Sequence of chain 1.C:
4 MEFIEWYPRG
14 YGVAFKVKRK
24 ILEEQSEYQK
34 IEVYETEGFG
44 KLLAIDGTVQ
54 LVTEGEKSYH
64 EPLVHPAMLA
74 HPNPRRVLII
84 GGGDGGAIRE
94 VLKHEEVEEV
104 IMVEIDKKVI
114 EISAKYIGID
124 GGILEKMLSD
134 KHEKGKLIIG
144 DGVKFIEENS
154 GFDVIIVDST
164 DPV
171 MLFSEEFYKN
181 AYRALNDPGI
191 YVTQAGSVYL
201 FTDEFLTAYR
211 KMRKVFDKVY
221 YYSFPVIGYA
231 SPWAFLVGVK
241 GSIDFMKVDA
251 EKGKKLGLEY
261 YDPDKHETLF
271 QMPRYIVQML

Binding-site contacts:
Ligand atom N10 contacts residue ASP161 of chain 1.C at 2.6 Å (salt-bridge).
Ligand atom N contacts residue ASP161 of chain 1.C at 3.2 Å (salt-bridge).
Ligand atom NE contacts residue TRP233 of chain 1.C at 3.5 Å.
Ligand atom C8 contacts residue TYR62 of chain 1.C at 3.6 Å (hydrophobic).
Ligand atom CZ contacts residue ASP164 of chain 1.C at 3.5 Å.
Ligand atom C9 contacts residue HIS63 of chain 1.C at 3.5 Å.
Ligand atom CG contacts residue TRP233 of chain 1.C at 3.8 Å (hydrophobic).
Ligand atom CG contacts residue ASP164 of chain 1.C at 3.4 Å.
Ligand atom N10 contacts residue TYR62 of chain 1.C at 3.6 Å.
Ligand atom CZ contacts residue THR51 of chain 1.C at 3.8 Å.
Ligand atom N10 contacts residue ASP87 of chain 1.C at 2.7 Å (salt-bridge).
Ligand atom CB contacts residue TYR229 of chain 1.C at 3.7 Å (hydrophobic).
Ligand atom CD contacts residue ASP164 of chain 1.C at 3.7 Å.
Ligand atom N10 contacts residue HIS63 of chain 1.C at 2.9 Å (h-bond).
Ligand atom C8 contacts residue ASP161 of chain 1.C at 3.5 Å.
Ligand atom NH1 contacts residue TYR10 of chain 1.C at 3.3 Å (h-bond).
Ligand atom CB contacts residue SER162 of chain 1.C at 3.4 Å.
Ligand atom NE contacts residue ASP164 of chain 1.C at 2.8 Å (salt-bridge).
Ligand atom NH2 contacts residue TYR10 of chain 1.C at 3.5 Å (h-bond).
Ligand atom C7 contacts residue ASP161 of chain 1.C at 3.2 Å.
Ligand atom N contacts residue GLN53 of chain 1.C at 3.8 Å.
Ligand atom NH1 contacts residue VAL52 of chain 1.C at 3.0 Å (h-bond).
Ligand atom N contacts residue SER162 of chain 1.C at 2.6 Å (h-bond).
Ligand atom CA contacts residue GLN53 of chain 1.C at 3.5 Å.
Ligand atom CZ contacts residue TYR10 of chain 1.C at 3.7 Å (hydrophobic).
Ligand atom NH2 contacts residue ASP164 of chain 1.C at 3.0 Å (salt-bridge).
Ligand atom C8 contacts residue GLN53 of chain 1.C at 3.2 Å.
Ligand atom CZ contacts residue GLU8 of chain 1.C at 3.5 Å.
Ligand atom NH2 contacts residue GLU8 of chain 1.C at 2.8 Å (salt-bridge).
Ligand atom C7 contacts residue GLN53 of chain 1.C at 3.4 Å.
Ligand atom CD contacts residue VAL52 of chain 1.C at 3.6 Å (hydrophobic).
Ligand atom C7 contacts residue SER162 of chain 1.C at 3.8 Å.
Ligand atom C9 contacts residue ASP87 of chain 1.C at 2.8 Å.
Ligand atom CA contacts residue SER162 of chain 1.C at 3.1 Å.
Ligand atom CZ contacts residue TRP233 of chain 1.C at 3.7 Å (hydrophobic).
Ligand atom NH1 contacts residue GLU8 of chain 1.C at 3.1 Å (salt-bridge).
Ligand atom CA contacts residue TYR229 of chain 1.C at 3.6 Å (hydrophobic).
Ligand atom C8 contacts residue TYR229 of chain 1.C at 3.0 Å (hydrophobic).
Ligand atom C9 contacts residue GLN53 of chain 1.C at 3.2 Å.
Ligand atom CD contacts residue TRP233 of chain 1.C at 3.8 Å (hydrophobic).

A protein and the small-molecule ligand that binds it are described below.
Small molecule (SMILES): [H]/N=C(/N)NCCCCNCCCN